Sequence of chain 1.B:
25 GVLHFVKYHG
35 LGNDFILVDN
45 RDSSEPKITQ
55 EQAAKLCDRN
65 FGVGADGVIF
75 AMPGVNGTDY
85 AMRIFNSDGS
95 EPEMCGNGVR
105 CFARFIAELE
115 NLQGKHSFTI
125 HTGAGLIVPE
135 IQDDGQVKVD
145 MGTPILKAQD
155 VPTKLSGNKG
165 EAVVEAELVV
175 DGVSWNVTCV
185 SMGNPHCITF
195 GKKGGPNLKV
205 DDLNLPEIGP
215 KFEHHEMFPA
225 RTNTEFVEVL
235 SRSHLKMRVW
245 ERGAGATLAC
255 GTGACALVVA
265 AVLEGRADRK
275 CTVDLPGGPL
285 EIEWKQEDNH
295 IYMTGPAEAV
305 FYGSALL

This protein binds this small molecule.
Small molecule (SMILES): C[C@@](N)(CCC[C@H](N)C(=O)O)C(=O)O

Binding-site contacts:
Ligand atom NAC contacts residue PHE39 of chain 1.B at 3.6 Å.
Ligand atom OAH contacts residue GLY255 of chain 1.B at 2.8 Å (h-bond).
Ligand atom OAF contacts residue CYS99 of chain 1.B at 3.4 Å.
Ligand atom CAQ contacts residue CYS254 of chain 1.B at 3.2 Å (hydrophobic).
Ligand atom OAE contacts residue PRO96 of chain 1.B at 3.5 Å.
Ligand atom CAK contacts residue PRO96 of chain 1.B at 3.6 Å (hydrophobic).
Ligand atom OAG contacts residue PRO96 of chain 1.B at 3.4 Å.
Ligand atom OAF contacts residue GLY100 of chain 1.B at 2.7 Å (h-bond).
Ligand atom CAP contacts residue PRO96 of chain 1.B at 3.4 Å (hydrophobic).
Ligand atom OAH contacts residue GLY100 of chain 1.B at 3.3 Å (h-bond).
Ligand atom NAB contacts residue GLU245 of chain 1.B at 2.9 Å (salt-bridge).
Ligand atom OAF contacts residue THR256 of chain 1.B at 2.8 Å (h-bond).
Ligand atom CAJ contacts residue GLU245 of chain 1.B at 3.5 Å.
Ligand atom NAB contacts residue ASN90 of chain 1.B at 2.9 Å (h-bond).
Ligand atom OAF contacts residue GLY255 of chain 1.B at 3.5 Å (h-bond).
Ligand atom OAE contacts residue ARG246 of chain 1.B at 2.8 Å (salt-bridge).
Ligand atom NAC contacts residue CYS99 of chain 1.B at 3.1 Å (h-bond).
Ligand atom NAC contacts residue ASN37 of chain 1.B at 2.8 Å (h-bond).
Ligand atom CAQ contacts residue GLY255 of chain 1.B at 3.3 Å.
Ligand atom OAH contacts residue CYS254 of chain 1.B at 3.6 Å.
Ligand atom OAE contacts residue ASN188 of chain 1.B at 3.1 Å (h-bond).
Ligand atom NAB contacts residue ARG246 of chain 1.B at 3.0 Å (salt-bridge).
Ligand atom OAE contacts residue ASN227 of chain 1.B at 2.9 Å (h-bond).
Ligand atom OAH contacts residue ASN37 of chain 1.B at 3.5 Å (h-bond).
Ligand atom OAH contacts residue ASN101 of chain 1.B at 2.9 Å (h-bond).
Ligand atom CAM contacts residue CYS254 of chain 1.B at 3.2 Å (hydrophobic).
Ligand atom OAF contacts residue CYS254 of chain 1.B at 3.5 Å (h-bond).
Ligand atom OAG contacts residue ASN90 of chain 1.B at 2.9 Å (h-bond).
Ligand atom CAN contacts residue CYS254 of chain 1.B at 1.8 Å (hydrophobic).
Ligand atom CAS contacts residue ASN227 of chain 1.B at 3.3 Å.
Ligand atom CAP contacts residue ASN227 of chain 1.B at 3.5 Å.
Ligand atom CAT contacts residue CYS254 of chain 1.B at 2.9 Å (hydrophobic).
Ligand atom OAG contacts residue ARG246 of chain 1.B at 2.8 Å (salt-bridge).
Ligand atom CAN contacts residue GLU245 of chain 1.B at 3.0 Å.
Ligand atom CAQ contacts residue GLY100 of chain 1.B at 3.3 Å.
Ligand atom OAH contacts residue CYS99 of chain 1.B at 3.6 Å.
Ligand atom CAQ contacts residue CYS99 of chain 1.B at 3.7 Å (hydrophobic).
Ligand atom NAB contacts residue ASN227 of chain 1.B at 3.5 Å (h-bond).
Ligand atom CAP contacts residue ARG246 of chain 1.B at 3.5 Å.
Ligand atom CAN contacts residue ASN37 of chain 1.B at 3.6 Å.